Sequence of chain 1.B:
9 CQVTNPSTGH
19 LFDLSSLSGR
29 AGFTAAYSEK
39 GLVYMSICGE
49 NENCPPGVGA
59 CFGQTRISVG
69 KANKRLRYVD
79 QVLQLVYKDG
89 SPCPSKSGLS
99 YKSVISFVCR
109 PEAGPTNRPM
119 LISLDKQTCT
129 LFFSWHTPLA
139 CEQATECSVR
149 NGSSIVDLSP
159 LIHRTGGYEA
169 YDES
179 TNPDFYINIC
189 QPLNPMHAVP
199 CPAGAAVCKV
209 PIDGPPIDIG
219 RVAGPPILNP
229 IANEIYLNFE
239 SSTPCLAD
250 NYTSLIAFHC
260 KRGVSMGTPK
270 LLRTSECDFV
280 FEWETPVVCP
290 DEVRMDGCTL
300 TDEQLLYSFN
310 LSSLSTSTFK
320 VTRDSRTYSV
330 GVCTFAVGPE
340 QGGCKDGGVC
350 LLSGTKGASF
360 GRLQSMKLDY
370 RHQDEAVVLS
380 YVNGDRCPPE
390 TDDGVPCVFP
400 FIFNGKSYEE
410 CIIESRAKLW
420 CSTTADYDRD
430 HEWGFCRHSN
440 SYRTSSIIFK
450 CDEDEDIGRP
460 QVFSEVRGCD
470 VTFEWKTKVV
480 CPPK

Binding-site contacts:
Ligand atom O5 contacts residue ASN250 of chain 1.B at 2.4 Å (h-bond).
Ligand atom O7 contacts residue SER240 of chain 1.B at 3.0 Å (h-bond).
Ligand atom C5 contacts residue ASN250 of chain 1.B at 3.7 Å.
Ligand atom N2 contacts residue SER240 of chain 1.B at 3.5 Å (h-bond).
Ligand atom C7 contacts residue THR241 of chain 1.B at 4.3 Å.
Ligand atom N2 contacts residue ASN250 of chain 1.B at 2.8 Å (h-bond).
Ligand atom C7 contacts residue ASN250 of chain 1.B at 3.6 Å.
Ligand atom C8 contacts residue ASN250 of chain 1.B at 3.4 Å.
Ligand atom C1 contacts residue ASN250 of chain 1.B at 1.4 Å.
Ligand atom C7 contacts residue PRO242 of chain 1.B at 4.0 Å (hydrophobic).
Ligand atom C7 contacts residue SER240 of chain 1.B at 3.6 Å.
Ligand atom O7 contacts residue PRO242 of chain 1.B at 3.3 Å.
Ligand atom O7 contacts residue THR241 of chain 1.B at 3.9 Å.
Ligand atom C2 contacts residue ASN250 of chain 1.B at 2.5 Å.
Ligand atom C3 contacts residue ASN250 of chain 1.B at 3.8 Å.
Ligand atom C8 contacts residue PRO242 of chain 1.B at 3.6 Å (hydrophobic).
Ligand atom O7 contacts residue ASN250 of chain 1.B at 4.5 Å.
Ligand atom C4 contacts residue ASN250 of chain 1.B at 4.2 Å.

The protein below binds the small molecule below.
Small molecule (SMILES): CC(=O)N[C@@H]1[C@@H](O)[C@H](O)[C@@H](CO)O[C@H]1O